A protein and the small-molecule ligand that binds it are described below.
Small molecule (SMILES): OC[C@H]1O[C@@H](O[C@H]2[C@H](O)[C@@H](O)[C@H](O[C@H]3[C@H](O)[C@@H](O)[C@H](O[C@H]4[C@H](O)[C@@H](O)[C@H](O[C@H]5[C@H](O)[C@@H](O)[C@H](O)O[C@@H]5CO)O[C@@H]4CO)O[C@@H]3CO)O[C@@H]2CO)[C@H](O)[C@@H](O)[C@@H]1O

Sequence of chain 1.A:
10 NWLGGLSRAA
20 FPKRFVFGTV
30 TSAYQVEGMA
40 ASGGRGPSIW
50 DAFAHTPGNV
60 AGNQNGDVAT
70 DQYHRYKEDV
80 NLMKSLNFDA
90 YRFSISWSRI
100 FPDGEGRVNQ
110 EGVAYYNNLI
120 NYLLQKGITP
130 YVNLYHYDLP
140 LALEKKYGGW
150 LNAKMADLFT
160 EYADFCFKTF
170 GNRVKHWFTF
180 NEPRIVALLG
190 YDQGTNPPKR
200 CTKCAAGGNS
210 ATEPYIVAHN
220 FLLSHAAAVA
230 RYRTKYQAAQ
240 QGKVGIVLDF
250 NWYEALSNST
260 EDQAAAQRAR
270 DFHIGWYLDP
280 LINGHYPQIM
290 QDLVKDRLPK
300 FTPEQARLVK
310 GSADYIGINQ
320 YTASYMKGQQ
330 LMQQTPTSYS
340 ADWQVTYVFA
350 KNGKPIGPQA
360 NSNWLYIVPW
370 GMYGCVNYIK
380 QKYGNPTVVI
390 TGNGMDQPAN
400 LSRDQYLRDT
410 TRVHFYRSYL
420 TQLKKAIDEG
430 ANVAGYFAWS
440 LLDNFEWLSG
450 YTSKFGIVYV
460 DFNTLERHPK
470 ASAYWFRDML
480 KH

Binding-site contacts:
Ligand atom O3 contacts residue TRP446 of chain 1.A at 3.0 Å (h-bond).
Ligand atom C6 contacts residue PHE454 of chain 1.A at 3.4 Å (hydrophobic).
Ligand atom O4 contacts residue GLU181 of chain 1.A at 3.0 Å (salt-bridge).
Ligand atom O3 contacts residue TRP363 of chain 1.A at 3.7 Å.
Ligand atom O3 contacts residue ASN250 of chain 1.A at 2.7 Å (h-bond).
Ligand atom C6 contacts residue TYR320 of chain 1.A at 3.4 Å (hydrophobic).
Ligand atom O5 contacts residue TYR320 of chain 1.A at 3.0 Å (h-bond).
Ligand atom O6 contacts residue TYR320 of chain 1.A at 3.6 Å.
Ligand atom O3 contacts residue GLN34 of chain 1.A at 2.8 Å (h-bond).
Ligand atom C5 contacts residue TRP438 of chain 1.A at 3.6 Å (hydrophobic).
Ligand atom O4 contacts residue GLN34 of chain 1.A at 3.0 Å (h-bond).
Ligand atom O2 contacts residue ASN318 of chain 1.A at 3.4 Å (h-bond).
Ligand atom C6 contacts residue GLU445 of chain 1.A at 3.2 Å.
Ligand atom O3 contacts residue TRP438 of chain 1.A at 3.8 Å.
Ligand atom O4 contacts residue TRP363 of chain 1.A at 3.5 Å.
Ligand atom O2 contacts residue ASN250 of chain 1.A at 3.7 Å.
Ligand atom C5 contacts residue TYR320 of chain 1.A at 3.8 Å (hydrophobic).
Ligand atom O6 contacts residue TRP363 of chain 1.A at 3.7 Å.
Ligand atom O2 contacts residue GLU181 of chain 1.A at 2.7 Å (salt-bridge).
Ligand atom C1 contacts residue GLU181 of chain 1.A at 3.2 Å.
Ligand atom O4 contacts residue TRP446 of chain 1.A at 3.6 Å.
Ligand atom C4 contacts residue GLU445 of chain 1.A at 3.5 Å.
Ligand atom O4 contacts residue GLU445 of chain 1.A at 2.4 Å (salt-bridge).
Ligand atom O2 contacts residue ASN180 of chain 1.A at 3.6 Å (h-bond).
Ligand atom C3 contacts residue TRP438 of chain 1.A at 3.7 Å (hydrophobic).
Ligand atom O3 contacts residue LEU187 of chain 1.A at 3.6 Å.
Ligand atom O3 contacts residue HIS135 of chain 1.A at 3.0 Å (h-bond).
Ligand atom C2 contacts residue GLU181 of chain 1.A at 2.8 Å.
Ligand atom C2 contacts residue TRP363 of chain 1.A at 3.7 Å (hydrophobic).
Ligand atom O4 contacts residue TRP438 of chain 1.A at 3.3 Å.
Ligand atom O5 contacts residue TRP363 of chain 1.A at 3.6 Å.
Ligand atom O3 contacts residue GLN192 of chain 1.A at 3.6 Å.
Ligand atom O6 contacts residue ASN250 of chain 1.A at 3.0 Å (h-bond).
Ligand atom C5 contacts residue TYR346 of chain 1.A at 3.4 Å (hydrophobic).
Ligand atom C1 contacts residue TYR320 of chain 1.A at 3.7 Å (hydrophobic).
Ligand atom C5 contacts residue GLU181 of chain 1.A at 3.7 Å.
Ligand atom O6 contacts residue GLU445 of chain 1.A at 2.5 Å (salt-bridge).
Ligand atom C3 contacts residue TRP363 of chain 1.A at 3.7 Å (hydrophobic).
Ligand atom C6 contacts residue GLU181 of chain 1.A at 3.3 Å.
Ligand atom O3 contacts residue GLU445 of chain 1.A at 3.6 Å (salt-bridge).